Sequence of chain 1.A:
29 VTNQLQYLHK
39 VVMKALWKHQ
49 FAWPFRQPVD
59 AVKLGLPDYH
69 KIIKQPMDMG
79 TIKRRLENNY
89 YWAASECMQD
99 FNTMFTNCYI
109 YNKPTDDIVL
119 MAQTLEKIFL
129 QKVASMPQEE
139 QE

Binding-site contacts:
Ligand atom C5 contacts residue TYR109 of chain 1.A at 4.4 Å (hydrophobic).
Ligand atom C4 contacts residue ASN110 of chain 1.A at 4.2 Å.
Ligand atom C1 contacts residue ASN110 of chain 1.A at 4.4 Å.
Ligand atom C6 contacts residue LEU64 of chain 1.A at 3.9 Å (hydrophobic).
Ligand atom C contacts residue ILE116 of chain 1.A at 3.1 Å (hydrophobic).
Ligand atom CM contacts residue PRO52 of chain 1.A at 4.0 Å (hydrophobic).
Ligand atom C1 contacts residue ILE116 of chain 1.A at 3.3 Å (hydrophobic).
Ligand atom C1 contacts residue LEU64 of chain 1.A at 4.5 Å (hydrophobic).
Ligand atom CM contacts residue PHE53 of chain 1.A at 4.0 Å (hydrophobic).
Ligand atom N contacts residue ILE116 of chain 1.A at 2.9 Å.
Ligand atom C contacts residue ASN110 of chain 1.A at 4.2 Å.
Ligand atom O contacts residue VAL57 of chain 1.A at 4.2 Å.
Ligand atom C5 contacts residue LEU64 of chain 1.A at 3.6 Å (hydrophobic).
Ligand atom O4 contacts residue LEU64 of chain 1.A at 4.0 Å.
Ligand atom O contacts residue ASN110 of chain 1.A at 3.1 Å (h-bond).
Ligand atom C2 contacts residue ILE116 of chain 1.A at 3.6 Å (hydrophobic).
Ligand atom C3 contacts residue LEU62 of chain 1.A at 4.0 Å (hydrophobic).
Ligand atom C contacts residue VAL57 of chain 1.A at 3.7 Å (hydrophobic).
Ligand atom N contacts residue LEU62 of chain 1.A at 4.4 Å.
Ligand atom O contacts residue TYR67 of chain 1.A at 4.3 Å.
Ligand atom C2 contacts residue LEU62 of chain 1.A at 3.6 Å (hydrophobic).
Ligand atom C6 contacts residue ASN110 of chain 1.A at 3.2 Å.
Ligand atom C6 contacts residue ILE116 of chain 1.A at 4.0 Å (hydrophobic).
Ligand atom C5 contacts residue ASN110 of chain 1.A at 3.1 Å.
Ligand atom O contacts residue ILE116 of chain 1.A at 3.7 Å.
Ligand atom C1 contacts residue LEU62 of chain 1.A at 4.1 Å (hydrophobic).
Ligand atom CM contacts residue VAL57 of chain 1.A at 3.5 Å (hydrophobic).
Ligand atom C4 contacts residue LEU64 of chain 1.A at 4.0 Å (hydrophobic).
Ligand atom CM contacts residue ILE116 of chain 1.A at 3.6 Å (hydrophobic).
Ligand atom O contacts residue CYS106 of chain 1.A at 4.3 Å.
Ligand atom N contacts residue VAL57 of chain 1.A at 4.0 Å.

The protein below binds the small molecule below.
Small molecule (SMILES): CC(=O)Nc1ccc(O)cc1